The small molecule below binds the protein below.
Small molecule (SMILES): CN(C)c1nc2c(Br)c(Br)c(Br)c(Br)c2[nH]1

Binding-site contacts:
Ligand atom C5 contacts residue FAD1 of chain 1.D at 3.4 Å.
Ligand atom C7 contacts residue PHE178 of chain 1.B at 4.2 Å (hydrophobic).
Ligand atom BR1 contacts residue PHE178 of chain 1.B at 3.5 Å.
Ligand atom C4 contacts residue FAD1 of chain 1.D at 3.6 Å.
Ligand atom BR10 contacts residue FAD1 of chain 1.D at 3.9 Å.
Ligand atom C8 contacts residue FAD1 of chain 1.D at 3.6 Å.
Ligand atom N14 contacts residue FAD1 of chain 1.D at 3.6 Å (h-bond).
Ligand atom N14 contacts residue PHE126 of chain 1.B at 4.0 Å.
Ligand atom BR9 contacts residue ASN161 of chain 1.A at 3.1 Å.
Ligand atom C13 contacts residue FAD1 of chain 1.D at 3.8 Å.
Ligand atom N6 contacts residue GLY149 of chain 1.A at 4.2 Å.
Ligand atom BR11 contacts residue FAD1 of chain 1.D at 3.3 Å.
Ligand atom BR10 contacts residue ASN161 of chain 1.A at 4.1 Å.
Ligand atom BR10 contacts residue GLY150 of chain 1.A at 3.5 Å.
Ligand atom C16 contacts residue GLN122 of chain 1.B at 3.9 Å.
Ligand atom N6 contacts residue FAD1 of chain 1.D at 4.0 Å.
Ligand atom BR1 contacts residue GLY174 of chain 1.B at 3.0 Å.
Ligand atom BR1 contacts residue TRP105 of chain 1.A at 3.5 Å.
Ligand atom C2 contacts residue PHE178 of chain 1.B at 3.4 Å (hydrophobic).
Ligand atom C16 contacts residue FAD1 of chain 1.D at 4.2 Å.
Ligand atom BR11 contacts residue PHE126 of chain 1.B at 4.1 Å.
Ligand atom BR1 contacts residue PHE106 of chain 1.A at 3.9 Å.
Ligand atom BR10 contacts residue MET154 of chain 1.A at 4.1 Å.
Ligand atom BR11 contacts residue PHE178 of chain 1.B at 4.1 Å.
Ligand atom BR9 contacts residue PHE106 of chain 1.A at 3.9 Å.
Ligand atom C5 contacts residue PHE178 of chain 1.B at 3.8 Å (hydrophobic).
Ligand atom C3 contacts residue PHE178 of chain 1.B at 3.5 Å (hydrophobic).
Ligand atom C3 contacts residue FAD1 of chain 1.D at 3.5 Å.
Ligand atom C7 contacts residue FAD1 of chain 1.D at 3.5 Å.
Ligand atom BR11 contacts residue TRP105 of chain 1.A at 3.4 Å.
Ligand atom BR10 contacts residue GLY149 of chain 1.A at 4.3 Å.
Ligand atom BR9 contacts residue PHE178 of chain 1.B at 3.5 Å.
Ligand atom BR1 contacts residue FAD1 of chain 1.D at 3.3 Å.
Ligand atom N15 contacts residue FAD1 of chain 1.D at 4.0 Å.
Ligand atom BR9 contacts residue TYR155 of chain 1.A at 4.0 Å.
Ligand atom BR9 contacts residue FAD1 of chain 1.D at 4.0 Å.
Ligand atom C4 contacts residue PHE178 of chain 1.B at 4.0 Å (hydrophobic).
Ligand atom C2 contacts residue FAD1 of chain 1.D at 3.4 Å.
Ligand atom C8 contacts residue PHE178 of chain 1.B at 4.3 Å (hydrophobic).
Ligand atom BR9 contacts residue TYR132 of chain 1.B at 4.3 Å.

Sequence of chain 1.A:
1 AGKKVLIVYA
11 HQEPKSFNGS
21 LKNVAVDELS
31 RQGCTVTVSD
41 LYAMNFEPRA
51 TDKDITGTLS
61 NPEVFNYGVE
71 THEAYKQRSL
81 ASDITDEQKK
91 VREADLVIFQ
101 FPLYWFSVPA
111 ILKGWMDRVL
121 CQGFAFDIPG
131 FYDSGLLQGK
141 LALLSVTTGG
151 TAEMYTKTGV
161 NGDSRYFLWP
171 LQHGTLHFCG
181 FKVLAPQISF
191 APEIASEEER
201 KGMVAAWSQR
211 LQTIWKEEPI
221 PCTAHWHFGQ

Sequence of chain 1.B:
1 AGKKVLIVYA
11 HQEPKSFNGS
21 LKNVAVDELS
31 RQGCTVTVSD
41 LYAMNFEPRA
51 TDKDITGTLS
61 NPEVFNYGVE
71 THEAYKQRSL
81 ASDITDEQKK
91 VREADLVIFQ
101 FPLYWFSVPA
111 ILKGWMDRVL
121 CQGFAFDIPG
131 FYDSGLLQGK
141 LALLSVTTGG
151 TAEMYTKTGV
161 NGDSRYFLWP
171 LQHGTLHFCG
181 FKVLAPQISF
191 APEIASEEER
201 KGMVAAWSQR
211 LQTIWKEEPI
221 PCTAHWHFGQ